This protein binds this small molecule.
Small molecule (SMILES): Cc1nn(-c2ccnc(Nc3ccc4c(c3)c(C)c(C)n4C)n2)cc1CN1CC(O)C1

Binding-site contacts:
Ligand atom C4 contacts residue LEU146 of chain 1.A at 3.3 Å (hydrophobic).
Ligand atom C5 contacts residue LEU146 of chain 1.A at 3.4 Å (hydrophobic).
Ligand atom C6 contacts residue ALA96 of chain 1.A at 3.7 Å (hydrophobic).
Ligand atom CAA contacts residue ASP157 of chain 1.A at 3.6 Å.
Ligand atom CAL contacts residue ASP157 of chain 1.A at 3.7 Å.
Ligand atom CAC contacts residue LEU22 of chain 1.A at 3.3 Å (hydrophobic).
Ligand atom CBB contacts residue ASP157 of chain 1.A at 3.4 Å.
Ligand atom NBE contacts residue LEU146 of chain 1.A at 3.8 Å.
Ligand atom OAE contacts residue ARG143 of chain 1.A at 2.8 Å (salt-bridge).
Ligand atom N1 contacts residue ALA96 of chain 1.A at 3.0 Å (h-bond).
Ligand atom NBD contacts residue PRO100 of chain 1.A at 3.8 Å.
Ligand atom C6 contacts residue GLU94 of chain 1.A at 3.3 Å.
Ligand atom N3 contacts residue ALA45 of chain 1.A at 3.8 Å.
Ligand atom CAZ contacts residue PRO100 of chain 1.A at 3.6 Å (hydrophobic).
Ligand atom C2 contacts residue ALA45 of chain 1.A at 3.6 Å (hydrophobic).
Ligand atom NAO contacts residue MET93 of chain 1.A at 3.3 Å.
Ligand atom CAM contacts residue ASP157 of chain 1.A at 3.5 Å.
Ligand atom CBB contacts residue ARG143 of chain 1.A at 3.1 Å.
Ligand atom NAP contacts residue ALA96 of chain 1.A at 2.9 Å (h-bond).
Ligand atom CAW contacts residue PRO100 of chain 1.A at 3.6 Å (hydrophobic).
Ligand atom CAI contacts residue GLY99 of chain 1.A at 3.4 Å.
Ligand atom CBA contacts residue GLY99 of chain 1.A at 3.7 Å.
Ligand atom C2 contacts residue LEU146 of chain 1.A at 3.6 Å (hydrophobic).
Ligand atom C2 contacts residue ALA96 of chain 1.A at 3.7 Å (hydrophobic).
Ligand atom CBA contacts residue PRO100 of chain 1.A at 3.8 Å (hydrophobic).
Ligand atom N3 contacts residue LEU146 of chain 1.A at 3.4 Å.
Ligand atom CAU contacts residue ASP157 of chain 1.A at 3.7 Å.
Ligand atom CAV contacts residue PRO100 of chain 1.A at 3.5 Å (hydrophobic).
Ligand atom NAP contacts residue MET95 of chain 1.A at 3.4 Å (h-bond).
Ligand atom N1 contacts residue LEU146 of chain 1.A at 3.7 Å.
Ligand atom CBB contacts residue ASN144 of chain 1.A at 3.3 Å.
Ligand atom CAH contacts residue GLY99 of chain 1.A at 3.4 Å.
Ligand atom N1 contacts residue ALA45 of chain 1.A at 3.5 Å.
Ligand atom NBC contacts residue ASP157 of chain 1.A at 2.7 Å (salt-bridge).
Ligand atom CAN contacts residue ARG143 of chain 1.A at 3.8 Å.
Ligand atom CAH contacts residue ALA96 of chain 1.A at 3.2 Å (hydrophobic).
Ligand atom C6 contacts residue ALA45 of chain 1.A at 3.6 Å (hydrophobic).
Ligand atom CAN contacts residue ASP157 of chain 1.A at 3.1 Å.
Ligand atom C6 contacts residue LEU146 of chain 1.A at 3.6 Å (hydrophobic).
Ligand atom CAS contacts residue ALA96 of chain 1.A at 3.5 Å (hydrophobic).

Sequence of chain 1.A:
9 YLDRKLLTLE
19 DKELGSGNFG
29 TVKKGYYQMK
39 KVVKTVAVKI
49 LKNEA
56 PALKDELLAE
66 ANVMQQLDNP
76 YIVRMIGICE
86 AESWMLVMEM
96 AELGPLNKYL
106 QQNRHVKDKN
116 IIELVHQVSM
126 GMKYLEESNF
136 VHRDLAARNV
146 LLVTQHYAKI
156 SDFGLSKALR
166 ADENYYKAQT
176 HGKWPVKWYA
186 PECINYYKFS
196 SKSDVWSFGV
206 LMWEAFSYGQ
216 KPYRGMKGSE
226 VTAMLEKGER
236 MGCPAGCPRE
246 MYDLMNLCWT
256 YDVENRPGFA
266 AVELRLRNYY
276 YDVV